Sequence of chain 14.E:
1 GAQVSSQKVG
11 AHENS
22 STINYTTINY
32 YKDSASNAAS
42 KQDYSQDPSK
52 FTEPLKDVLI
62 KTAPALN

Binding-site contacts:
Ligand atom CB contacts residue GLN3 of chain 14.E at 3.7 Å.
Ligand atom CA contacts residue GLN3 of chain 14.E at 4.5 Å.
Ligand atom CA contacts residue VAL4 of chain 14.E at 3.3 Å (hydrophobic).
Ligand atom O contacts residue VAL4 of chain 14.E at 4.4 Å.
Ligand atom C contacts residue GLN3 of chain 14.E at 3.9 Å.
Ligand atom N contacts residue GLN3 of chain 14.E at 4.5 Å.
Ligand atom C contacts residue VAL4 of chain 14.E at 4.0 Å (hydrophobic).
Ligand atom CG2 contacts residue ALA2 of chain 14.E at 4.0 Å (hydrophobic).
Ligand atom CB contacts residue GLN3 of chain 14.E at 4.0 Å.
Ligand atom CG2 contacts residue VAL4 of chain 14.E at 3.4 Å (hydrophobic).
Ligand atom OG contacts residue GLN3 of chain 14.E at 3.3 Å (h-bond).
Ligand atom CG1 contacts residue ALA2 of chain 14.E at 4.5 Å (hydrophobic).
Ligand atom C contacts residue ALA2 of chain 14.E at 4.0 Å (hydrophobic).
Ligand atom N contacts residue VAL4 of chain 14.E at 3.1 Å (h-bond).
Ligand atom CA contacts residue ALA2 of chain 14.E at 3.9 Å (hydrophobic).
Ligand atom OE1 contacts residue ASN25 of chain 14.E at 4.2 Å.
Ligand atom CG contacts residue VAL4 of chain 14.E at 4.4 Å (hydrophobic).
Ligand atom O contacts residue ALA2 of chain 14.E at 4.0 Å.
Ligand atom O contacts residue GLN3 of chain 14.E at 2.9 Å (h-bond).
Ligand atom CG1 contacts residue GLN3 of chain 14.E at 3.3 Å.
Ligand atom CA contacts residue VAL4 of chain 14.E at 4.1 Å (hydrophobic).
Ligand atom CD contacts residue VAL4 of chain 14.E at 3.6 Å (hydrophobic).
Ligand atom CB contacts residue VAL4 of chain 14.E at 4.0 Å (hydrophobic).
Ligand atom OE2 contacts residue VAL4 of chain 14.E at 3.7 Å.
Ligand atom CA contacts residue ALA2 of chain 14.E at 3.3 Å (hydrophobic).
Ligand atom C contacts residue VAL4 of chain 14.E at 3.5 Å (hydrophobic).
Ligand atom O contacts residue VAL4 of chain 14.E at 3.2 Å (h-bond).
Ligand atom CB contacts residue ALA2 of chain 14.E at 3.3 Å (hydrophobic).
Ligand atom N contacts residue ALA2 of chain 14.E at 2.8 Å (h-bond).
Ligand atom OE1 contacts residue VAL4 of chain 14.E at 3.6 Å.
Ligand atom N contacts residue VAL4 of chain 14.E at 4.3 Å.
Ligand atom CG2 contacts residue GLN3 of chain 14.E at 3.5 Å.
Ligand atom C contacts residue ALA2 of chain 14.E at 3.5 Å (hydrophobic).
Ligand atom CB contacts residue VAL4 of chain 14.E at 4.4 Å (hydrophobic).
Ligand atom CG2 contacts residue SER5 of chain 14.E at 3.4 Å.
Ligand atom CB contacts residue ALA2 of chain 14.E at 4.4 Å (hydrophobic).

This protein binds this small molecule.
Small molecule (SMILES): CC[C@H](C)[C@H](N)C(=O)N[C@@H](CO)C(=O)N[C@@H](CCC(=O)O)C(=O)N[C@H](C=O)C(C)C